This protein binds this small molecule.
Small molecule (SMILES): CC[C@H](C)[C@H](N)C(=O)O

Sequence of chain 1.A:
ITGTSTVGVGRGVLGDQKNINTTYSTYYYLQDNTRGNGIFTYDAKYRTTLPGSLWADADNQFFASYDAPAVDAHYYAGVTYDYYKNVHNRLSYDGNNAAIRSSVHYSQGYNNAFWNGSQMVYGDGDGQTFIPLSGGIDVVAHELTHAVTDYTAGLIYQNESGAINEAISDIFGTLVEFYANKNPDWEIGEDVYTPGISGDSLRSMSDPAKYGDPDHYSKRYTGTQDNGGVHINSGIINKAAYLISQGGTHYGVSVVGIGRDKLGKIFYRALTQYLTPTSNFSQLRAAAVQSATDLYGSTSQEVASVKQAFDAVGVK

Binding-site contacts:
Ligand atom CB contacts residue ALA113 of chain 1.A at 4.3 Å (hydrophobic).
Ligand atom CG2 contacts residue LYS1 of chain 1.C at 3.5 Å.
Ligand atom CG1 contacts residue LYS1 of chain 1.C at 4.2 Å.
Ligand atom CD1 contacts residue VAL139 of chain 1.A at 4.2 Å (hydrophobic).
Ligand atom C contacts residue ASN112 of chain 1.A at 4.0 Å.
Ligand atom C contacts residue ARG203 of chain 1.A at 4.0 Å.
Ligand atom CD1 contacts residue ILE188 of chain 1.A at 4.1 Å (hydrophobic).
Ligand atom O contacts residue ARG203 of chain 1.A at 2.8 Å (salt-bridge).
Ligand atom CA contacts residue LYS1 of chain 1.C at 2.5 Å.
Ligand atom CG2 contacts residue GLU143 of chain 1.A at 4.2 Å.
Ligand atom N contacts residue ALA113 of chain 1.A at 2.9 Å (h-bond).
Ligand atom CG1 contacts residue LEU202 of chain 1.A at 3.8 Å (hydrophobic).
Ligand atom CG2 contacts residue LEU202 of chain 1.A at 4.1 Å (hydrophobic).
Ligand atom CA contacts residue GLU143 of chain 1.A at 3.4 Å.
Ligand atom CB contacts residue VAL139 of chain 1.A at 4.3 Å (hydrophobic).
Ligand atom CD1 contacts residue HIS142 of chain 1.A at 3.4 Å.
Ligand atom CG2 contacts residue ASN112 of chain 1.A at 3.2 Å.
Ligand atom N contacts residue GLU143 of chain 1.A at 3.0 Å (salt-bridge).
Ligand atom CG1 contacts residue ARG203 of chain 1.A at 4.2 Å.
Ligand atom CD1 contacts residue GLU143 of chain 1.A at 4.2 Å.
Ligand atom CA contacts residue ASN112 of chain 1.A at 3.8 Å.
Ligand atom CD1 contacts residue ARG203 of chain 1.A at 3.8 Å.
Ligand atom CG1 contacts residue VAL139 of chain 1.A at 4.2 Å (hydrophobic).
Ligand atom CB contacts residue GLU143 of chain 1.A at 3.3 Å.
Ligand atom CA contacts residue HIS142 of chain 1.A at 4.1 Å.
Ligand atom CA contacts residue ALA113 of chain 1.A at 4.1 Å (hydrophobic).
Ligand atom O contacts residue LYS1 of chain 1.C at 2.2 Å (salt-bridge).
Ligand atom O contacts residue HIS142 of chain 1.A at 4.4 Å.
Ligand atom N contacts residue LYS1 of chain 1.C at 2.7 Å (salt-bridge).
Ligand atom CG2 contacts residue ALA113 of chain 1.A at 4.2 Å (hydrophobic).
Ligand atom CG2 contacts residue LEU133 of chain 1.A at 3.8 Å (hydrophobic).
Ligand atom N contacts residue ASN112 of chain 1.A at 3.0 Å (h-bond).
Ligand atom CB contacts residue ASN112 of chain 1.A at 4.0 Å.
Ligand atom O contacts residue GLU166 of chain 1.A at 4.4 Å.
Ligand atom C contacts residue LYS1 of chain 1.C at 1.3 Å.
Ligand atom O contacts residue HIS231 of chain 1.A at 3.5 Å.
Ligand atom CG1 contacts residue GLU143 of chain 1.A at 4.3 Å.
Ligand atom C contacts residue HIS231 of chain 1.A at 3.8 Å.
Ligand atom CB contacts residue LYS1 of chain 1.C at 3.4 Å.